Binding-site contacts:
Ligand atom OD2 contacts residue THR160 of chain 1.B at 3.1 Å (h-bond).
Ligand atom CG2 contacts residue ARG155 of chain 1.B at 3.6 Å.
Ligand atom CA contacts residue ALA157 of chain 1.B at 3.8 Å (hydrophobic).
Ligand atom O contacts residue SER139 of chain 1.B at 2.9 Å (h-bond).
Ligand atom C contacts residue HIS57 of chain 1.B at 3.8 Å.
Ligand atom N contacts residue ALA157 of chain 1.B at 2.8 Å (h-bond).
Ligand atom OD2 contacts residue LYS165 of chain 1.B at 3.0 Å.
Ligand atom CB contacts residue PHE154 of chain 1.B at 3.5 Å (hydrophobic).
Ligand atom OXT contacts residue SER139 of chain 1.B at 3.0 Å (h-bond).
Ligand atom CB contacts residue LEU135 of chain 1.B at 3.4 Å (hydrophobic).
Ligand atom CB contacts residue HIS57 of chain 1.B at 3.8 Å.
Ligand atom CG1 contacts residue LYS136 of chain 1.B at 3.4 Å.
Ligand atom C contacts residue ALA157 of chain 1.B at 3.7 Å (hydrophobic).
Ligand atom O contacts residue ALA157 of chain 1.B at 2.8 Å (h-bond).
Ligand atom CB contacts residue CYS159 of chain 1.B at 3.8 Å (hydrophobic).
Ligand atom CG2 contacts residue ASP168 of chain 1.B at 3.8 Å.
Ligand atom CA contacts residue ALA157 of chain 1.B at 3.5 Å (hydrophobic).
Ligand atom C contacts residue SER139 of chain 1.B at 2.8 Å.
Ligand atom CA contacts residue CYS159 of chain 1.B at 3.5 Å (hydrophobic).
Ligand atom OXT contacts residue SER138 of chain 1.B at 3.3 Å (h-bond).
Ligand atom N contacts residue ARG155 of chain 1.B at 3.6 Å (salt-bridge).
Ligand atom O contacts residue VAL158 of chain 1.B at 3.5 Å.
Ligand atom C contacts residue ALA157 of chain 1.B at 3.8 Å (hydrophobic).
Ligand atom O contacts residue CYS159 of chain 1.B at 2.8 Å (h-bond).
Ligand atom O contacts residue ALA157 of chain 1.B at 3.3 Å (h-bond).
Ligand atom O contacts residue ALA156 of chain 1.B at 3.3 Å.
Ligand atom C contacts residue CYS159 of chain 1.B at 3.7 Å (hydrophobic).
Ligand atom CA contacts residue SER139 of chain 1.B at 3.1 Å.
Ligand atom N contacts residue SER139 of chain 1.B at 3.0 Å (h-bond).
Ligand atom CG2 contacts residue ALA156 of chain 1.B at 3.7 Å (hydrophobic).
Ligand atom N contacts residue CYS159 of chain 1.B at 2.9 Å (h-bond).
Ligand atom CB contacts residue SER139 of chain 1.B at 3.3 Å.
Ligand atom OD1 contacts residue LYS165 of chain 1.B at 3.7 Å.
Ligand atom CG contacts residue LYS165 of chain 1.B at 3.7 Å.
Ligand atom C contacts residue ALA156 of chain 1.B at 3.8 Å (hydrophobic).
Ligand atom O contacts residue HIS57 of chain 1.B at 2.7 Å (h-bond).
Ligand atom CG2 contacts residue CYS159 of chain 1.B at 3.8 Å (hydrophobic).
Ligand atom OXT contacts residue GLY137 of chain 1.B at 2.9 Å (h-bond).
Ligand atom OD2 contacts residue CYS159 of chain 1.B at 3.5 Å (h-bond).
Ligand atom N contacts residue HIS57 of chain 1.B at 3.7 Å.

A protein and the small-molecule ligand that binds it are described below.
Small molecule (SMILES): CC[C@H](C)[C@H](NC(=O)[C@H](CC(=O)O)NC(=O)[C@@H](N)CC(=O)O)C(=O)N[C@H](C(=O)N1CCC[C@H]1C(=O)N[C@@H](CS)C(=O)O)C(C)C

Sequence of chain 1.B:
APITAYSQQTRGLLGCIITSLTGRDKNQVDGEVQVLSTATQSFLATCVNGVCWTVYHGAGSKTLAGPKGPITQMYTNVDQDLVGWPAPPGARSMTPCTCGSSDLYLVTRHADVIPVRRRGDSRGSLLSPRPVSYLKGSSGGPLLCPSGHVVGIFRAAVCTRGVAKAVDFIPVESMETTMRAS